Sequence of chain 1.F:
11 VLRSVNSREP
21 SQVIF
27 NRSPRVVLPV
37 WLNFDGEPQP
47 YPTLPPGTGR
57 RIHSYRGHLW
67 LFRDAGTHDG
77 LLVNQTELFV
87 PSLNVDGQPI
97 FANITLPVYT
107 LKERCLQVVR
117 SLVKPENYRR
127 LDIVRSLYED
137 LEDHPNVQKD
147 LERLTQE

The small molecule below binds the protein below.
Small molecule (SMILES): Cc1ncsc1-c1ccc(CNC(=O)[C@@H]2C[C@@H](O)CN2C(=O)[C@@H](NC(=O)C2CC2)C(C)(C)C)cc1

Binding-site contacts:
Ligand atom CG contacts residue TRP66 of chain 1.F at 3.6 Å (hydrophobic).
Ligand atom CD2 contacts residue TRP37 of chain 1.F at 3.5 Å (hydrophobic).
Ligand atom NAS contacts residue PRO48 of chain 1.F at 3.7 Å.
Ligand atom CAB contacts residue TYR47 of chain 1.F at 3.7 Å (hydrophobic).
Ligand atom OAG contacts residue TYR61 of chain 1.F at 3.7 Å.
Ligand atom CAO contacts residue TYR61 of chain 1.F at 3.2 Å (hydrophobic).
Ligand atom CAN contacts residue ASN16 of chain 1.F at 3.8 Å.
Ligand atom CD2 contacts residue TYR47 of chain 1.F at 3.6 Å (hydrophobic).
Ligand atom CA contacts residue TYR47 of chain 1.F at 3.8 Å (hydrophobic).
Ligand atom CBC contacts residue ILE58 of chain 1.F at 3.6 Å (hydrophobic).
Ligand atom CAI contacts residue HIS59 of chain 1.F at 3.7 Å.
Ligand atom CA contacts residue HIS59 of chain 1.F at 3.3 Å.
Ligand atom NAU contacts residue TYR61 of chain 1.F at 3.7 Å.
Ligand atom CB contacts residue TRP66 of chain 1.F at 3.4 Å (hydrophobic).
Ligand atom CAX contacts residue TYR61 of chain 1.F at 3.5 Å (hydrophobic).
Ligand atom C contacts residue TYR47 of chain 1.F at 3.5 Å (hydrophobic).
Ligand atom CBE contacts residue TYR61 of chain 1.F at 3.7 Å (hydrophobic).
Ligand atom OAF contacts residue PHE40 of chain 1.F at 3.6 Å.
Ligand atom OAF contacts residue TYR61 of chain 1.F at 3.6 Å.
Ligand atom CBB contacts residue ILE58 of chain 1.F at 3.7 Å (hydrophobic).
Ligand atom CAB contacts residue TRP37 of chain 1.F at 3.8 Å (hydrophobic).
Ligand atom CAO contacts residue ARG18 of chain 1.F at 3.7 Å.
Ligand atom C contacts residue HIS59 of chain 1.F at 3.6 Å.
Ligand atom CAY contacts residue TYR61 of chain 1.F at 3.8 Å (hydrophobic).
Ligand atom OD1 contacts residue HIS64 of chain 1.F at 2.7 Å (h-bond).
Ligand atom CBB contacts residue TYR47 of chain 1.F at 3.7 Å (hydrophobic).
Ligand atom CD2 contacts residue HIS64 of chain 1.F at 3.7 Å.
Ligand atom CAK contacts residue ILE58 of chain 1.F at 3.4 Å (hydrophobic).
Ligand atom OAF contacts residue HIS64 of chain 1.F at 3.2 Å.
Ligand atom O contacts residue TYR47 of chain 1.F at 2.6 Å (h-bond).
Ligand atom OD1 contacts residue TYR61 of chain 1.F at 3.7 Å.
Ligand atom CAK contacts residue TYR47 of chain 1.F at 3.7 Å (hydrophobic).
Ligand atom OD1 contacts residue SER60 of chain 1.F at 2.7 Å (h-bond).
Ligand atom NAT contacts residue HIS59 of chain 1.F at 2.8 Å (h-bond).
Ligand atom CAM contacts residue PRO48 of chain 1.F at 3.0 Å (hydrophobic).
Ligand atom CG contacts residue SER60 of chain 1.F at 3.7 Å.
Ligand atom N contacts residue TYR47 of chain 1.F at 3.7 Å.
Ligand atom CG contacts residue HIS64 of chain 1.F at 3.6 Å.
Ligand atom CB contacts residue HIS59 of chain 1.F at 3.5 Å.
Ligand atom CB contacts residue TYR47 of chain 1.F at 3.6 Å (hydrophobic).